Binding-site contacts:
Ligand atom N2 contacts residue ASN714 of chain 1.B at 2.9 Å (h-bond).
Ligand atom O4 contacts residue LEU919 of chain 1.B at 4.3 Å.
Ligand atom O7 contacts residue GLN1068 of chain 1.B at 3.7 Å.
Ligand atom C5 contacts residue LEU919 of chain 1.B at 4.3 Å (hydrophobic).
Ligand atom C2 contacts residue ASN714 of chain 1.B at 2.5 Å.
Ligand atom O6 contacts residue GLN923 of chain 1.B at 3.0 Å (h-bond).
Ligand atom O7 contacts residue ASN714 of chain 1.B at 3.8 Å.
Ligand atom O5 contacts residue ASN714 of chain 1.B at 2.4 Å (h-bond).
Ligand atom C8 contacts residue THR713 of chain 1.B at 4.3 Å.
Ligand atom C5 contacts residue ASN714 of chain 1.B at 3.7 Å.
Ligand atom C7 contacts residue ASN714 of chain 1.B at 3.6 Å.
Ligand atom C8 contacts residue LEU919 of chain 1.B at 3.8 Å (hydrophobic).
Ligand atom C6 contacts residue GLN923 of chain 1.B at 4.2 Å.
Ligand atom C3 contacts residue ASN714 of chain 1.B at 3.8 Å.
Ligand atom O7 contacts residue LEU919 of chain 1.B at 3.7 Å.
Ligand atom C4 contacts residue ASN714 of chain 1.B at 4.2 Å.
Ligand atom C1 contacts residue ASN714 of chain 1.B at 1.4 Å.
Ligand atom C7 contacts residue LEU919 of chain 1.B at 3.8 Å (hydrophobic).

This small molecule binds to this protein.
Small molecule (SMILES): CC(=O)N[C@H]1[C@H](O[C@H]2[C@H](O)[C@@H](NC(C)=O)CO[C@@H]2CO)O[C@H](CO)[C@@H](O)[C@@H]1O

Sequence of chain 1.B:
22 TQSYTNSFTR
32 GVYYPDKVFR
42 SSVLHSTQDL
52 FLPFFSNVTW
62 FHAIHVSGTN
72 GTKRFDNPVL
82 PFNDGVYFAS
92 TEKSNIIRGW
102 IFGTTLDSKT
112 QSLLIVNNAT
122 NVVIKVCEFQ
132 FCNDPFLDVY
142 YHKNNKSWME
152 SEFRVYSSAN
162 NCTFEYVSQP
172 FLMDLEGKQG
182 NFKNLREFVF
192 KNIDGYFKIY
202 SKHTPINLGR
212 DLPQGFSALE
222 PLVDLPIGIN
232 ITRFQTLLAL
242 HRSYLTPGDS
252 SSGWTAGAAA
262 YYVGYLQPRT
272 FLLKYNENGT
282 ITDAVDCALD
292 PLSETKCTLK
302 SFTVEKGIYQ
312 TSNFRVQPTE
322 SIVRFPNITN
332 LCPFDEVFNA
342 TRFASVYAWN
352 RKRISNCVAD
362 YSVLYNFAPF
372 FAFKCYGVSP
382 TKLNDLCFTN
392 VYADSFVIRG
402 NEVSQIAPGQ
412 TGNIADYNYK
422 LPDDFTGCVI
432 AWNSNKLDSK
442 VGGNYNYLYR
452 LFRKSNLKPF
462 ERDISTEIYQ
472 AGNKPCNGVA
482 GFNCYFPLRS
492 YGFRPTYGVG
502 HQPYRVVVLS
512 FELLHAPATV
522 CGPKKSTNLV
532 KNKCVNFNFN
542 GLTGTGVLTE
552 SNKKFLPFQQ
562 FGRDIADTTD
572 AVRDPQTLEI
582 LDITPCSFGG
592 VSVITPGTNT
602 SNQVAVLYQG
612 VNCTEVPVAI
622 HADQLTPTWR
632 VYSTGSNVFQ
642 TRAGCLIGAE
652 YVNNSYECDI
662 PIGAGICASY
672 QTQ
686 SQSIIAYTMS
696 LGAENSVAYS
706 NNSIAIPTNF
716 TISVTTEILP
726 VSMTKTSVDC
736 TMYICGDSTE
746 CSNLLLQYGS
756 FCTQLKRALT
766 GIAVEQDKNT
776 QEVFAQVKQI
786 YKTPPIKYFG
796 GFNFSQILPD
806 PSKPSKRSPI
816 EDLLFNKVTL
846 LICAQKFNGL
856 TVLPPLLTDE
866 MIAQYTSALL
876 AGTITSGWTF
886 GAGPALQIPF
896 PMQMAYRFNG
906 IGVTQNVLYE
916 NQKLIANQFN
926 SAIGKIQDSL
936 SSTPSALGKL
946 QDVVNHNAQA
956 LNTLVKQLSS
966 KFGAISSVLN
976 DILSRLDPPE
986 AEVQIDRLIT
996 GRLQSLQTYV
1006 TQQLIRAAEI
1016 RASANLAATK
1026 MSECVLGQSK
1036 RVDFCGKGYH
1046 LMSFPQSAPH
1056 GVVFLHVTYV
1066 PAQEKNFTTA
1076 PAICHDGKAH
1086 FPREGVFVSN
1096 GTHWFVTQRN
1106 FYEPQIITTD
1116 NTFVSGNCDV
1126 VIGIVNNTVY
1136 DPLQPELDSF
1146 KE